Sequence of chain 30.D:
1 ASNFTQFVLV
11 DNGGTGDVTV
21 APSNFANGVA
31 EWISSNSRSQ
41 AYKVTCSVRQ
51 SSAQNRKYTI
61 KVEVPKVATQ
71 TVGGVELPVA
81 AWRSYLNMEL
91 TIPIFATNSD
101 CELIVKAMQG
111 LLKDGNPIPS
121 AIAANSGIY

Sequence of chain 26.C:
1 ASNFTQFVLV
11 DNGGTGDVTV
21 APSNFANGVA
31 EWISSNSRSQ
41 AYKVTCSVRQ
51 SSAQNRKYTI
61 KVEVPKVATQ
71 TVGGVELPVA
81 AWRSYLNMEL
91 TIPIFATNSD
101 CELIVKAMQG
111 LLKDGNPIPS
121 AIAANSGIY

This protein binds this small molecule.
Small molecule (SMILES): Nc1ccn([C@@H]2O[C@H](CO[P](=O)(O)O[C@H]3[C@@H](O)[C@H](n4ccc(N)nc4=O)O[C@@H]3CO[P](=O)(O)O[C@H]3[C@@H](O)[C@H](n4cnc5c(N)ncnc54)O[C@@H]3CO[P](=O)(O)O[C@H]3[C@@H](O)[C@H](n4ccc(N)nc4=O)O[C@@H]3CO[P](=O)(O)O[C@H]3[C@@H](O)[C@H](n4ccc(=O)[nH]c4=O)O[C@@H]3CO[P](=O)(O)O[C@H]3[C@@H](O)[C@H](n4cnc5c(N)ncnc54)O[C@@H]3CO[P](=O)(O)O[C@H]3[C@@H](O)[C@H](n4cnc5c(=O)nc(N)[nH]c54)O[C@@H]3CO[P](=O)(O)O[C@H]3[C@@H](O)[C@H](n4cnc5c(=O)nc(N)[nH]c54)O[C@@H]3CO)[C@@H](O)[C@H]2O)c(=O)n1

Binding-site contacts:
Ligand atom OP2 contacts residue LYS57 of chain 30.D at 3.4 Å.
Ligand atom C5 contacts residue THR45 of chain 26.C at 3.3 Å.
Ligand atom N1 contacts residue TYR85 of chain 26.C at 3.6 Å.
Ligand atom OP2 contacts residue TYR85 of chain 26.C at 2.5 Å (h-bond).
Ligand atom O3' contacts residue SER51 of chain 30.D at 3.5 Å (h-bond).
Ligand atom N6 contacts residue CYS46 of chain 26.C at 3.4 Å (h-bond).
Ligand atom C3' contacts residue TYR85 of chain 26.C at 3.3 Å (hydrophobic).
Ligand atom C2 contacts residue SER47 of chain 26.C at 3.0 Å.
Ligand atom C5 contacts residue TYR85 of chain 26.C at 3.5 Å (hydrophobic).
Ligand atom C4' contacts residue TYR85 of chain 26.C at 3.3 Å (hydrophobic).
Ligand atom OP2 contacts residue SER51 of chain 30.D at 3.2 Å (h-bond).
Ligand atom OP2 contacts residue LYS43 of chain 26.C at 3.2 Å (salt-bridge).
Ligand atom C2' contacts residue TYR85 of chain 26.C at 3.4 Å (hydrophobic).
Ligand atom OP2 contacts residue ASN55 of chain 30.D at 3.2 Å (h-bond).
Ligand atom O2 contacts residue ASN87 of chain 26.C at 3.2 Å (h-bond).
Ligand atom P contacts residue SER51 of chain 30.D at 3.4 Å.
Ligand atom O2' contacts residue TYR85 of chain 26.C at 3.5 Å.
Ligand atom C4 contacts residue TYR85 of chain 26.C at 3.5 Å (hydrophobic).
Ligand atom O2' contacts residue GLU63 of chain 26.C at 3.0 Å (salt-bridge).
Ligand atom N7 contacts residue THR45 of chain 26.C at 2.6 Å (h-bond).
Ligand atom C2' contacts residue GLU63 of chain 26.C at 3.5 Å.
Ligand atom C5' contacts residue SER51 of chain 30.D at 3.5 Å.
Ligand atom OP2 contacts residue ARG49 of chain 30.D at 2.4 Å (salt-bridge).
Ligand atom OP1 contacts residue SER52 of chain 30.D at 3.0 Å.
Ligand atom P contacts residue TYR85 of chain 26.C at 3.5 Å.
Ligand atom N6 contacts residue THR59 of chain 26.C at 2.9 Å (h-bond).
Ligand atom O3' contacts residue TYR85 of chain 26.C at 3.6 Å.
Ligand atom C6 contacts residue THR45 of chain 26.C at 3.5 Å.
Ligand atom OP2 contacts residue LYS57 of chain 30.D at 2.7 Å (salt-bridge).
Ligand atom N6 contacts residue THR45 of chain 26.C at 2.9 Å (h-bond).
Ligand atom OP1 contacts residue SER51 of chain 30.D at 2.7 Å (h-bond).
Ligand atom C5' contacts residue TYR85 of chain 26.C at 3.1 Å (hydrophobic).
Ligand atom O4' contacts residue LYS61 of chain 26.C at 3.1 Å (salt-bridge).
Ligand atom N1 contacts residue THR59 of chain 26.C at 3.6 Å.
Ligand atom OP1 contacts residue ASN55 of chain 30.D at 3.3 Å (h-bond).
Ligand atom N1 contacts residue SER47 of chain 26.C at 2.7 Å (h-bond).
Ligand atom OP1 contacts residue SER51 of chain 30.D at 3.3 Å.
Ligand atom C6 contacts residue TYR85 of chain 26.C at 3.5 Å (hydrophobic).
Ligand atom P contacts residue ARG49 of chain 30.D at 2.9 Å.
Ligand atom OP1 contacts residue ARG49 of chain 30.D at 2.5 Å (salt-bridge).